Sequence of chain 1.D:
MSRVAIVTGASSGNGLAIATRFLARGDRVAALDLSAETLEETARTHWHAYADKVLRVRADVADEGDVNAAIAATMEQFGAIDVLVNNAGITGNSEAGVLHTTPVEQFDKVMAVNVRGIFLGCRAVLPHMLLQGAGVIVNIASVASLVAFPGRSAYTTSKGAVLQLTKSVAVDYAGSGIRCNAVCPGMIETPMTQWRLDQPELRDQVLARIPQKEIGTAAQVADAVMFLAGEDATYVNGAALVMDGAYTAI

Binding-site contacts:
Ligand atom SAE contacts residue ARG196 of chain 1.D at 4.1 Å.
Ligand atom OAC contacts residue NAD1 of chain 1.K at 3.0 Å (h-bond).
Ligand atom SAH contacts residue TYR155 of chain 1.D at 3.2 Å.
Ligand atom CAJ contacts residue TYR155 of chain 1.D at 4.1 Å (hydrophobic).
Ligand atom OAC contacts residue THR193 of chain 1.D at 4.0 Å.
Ligand atom OAD contacts residue TRP195 of chain 1.D at 4.3 Å.
Ligand atom OAB contacts residue ARG152 of chain 1.D at 3.0 Å (salt-bridge).
Ligand atom CAI contacts residue PHE149 of chain 1.D at 4.1 Å (hydrophobic).
Ligand atom CAF contacts residue ARG152 of chain 1.D at 3.8 Å.
Ligand atom OAB contacts residue TRP195 of chain 1.D at 4.5 Å.
Ligand atom CAK contacts residue PHE149 of chain 1.D at 3.9 Å (hydrophobic).
Ligand atom CAJ contacts residue PHE149 of chain 1.D at 3.6 Å (hydrophobic).
Ligand atom OAB contacts residue ARG196 of chain 1.D at 3.6 Å.
Ligand atom CAF contacts residue THR193 of chain 1.D at 4.2 Å.
Ligand atom CAK contacts residue THR193 of chain 1.D at 3.4 Å.
Ligand atom CAK contacts residue NAD1 of chain 1.K at 4.3 Å.
Ligand atom CAK contacts residue MET187 of chain 1.D at 3.2 Å (hydrophobic).
Ligand atom CAG contacts residue ARG152 of chain 1.D at 4.0 Å.
Ligand atom SAE contacts residue TRP195 of chain 1.D at 3.9 Å.
Ligand atom OAC contacts residue TYR155 of chain 1.D at 3.9 Å.
Ligand atom CAI contacts residue MET192 of chain 1.D at 4.4 Å (hydrophobic).
Ligand atom CAG contacts residue THR91 of chain 1.D at 4.4 Å.
Ligand atom CAI contacts residue TYR155 of chain 1.D at 3.4 Å (hydrophobic).
Ligand atom CAJ contacts residue NAD1 of chain 1.K at 3.8 Å.
Ligand atom OAD contacts residue THR193 of chain 1.D at 3.9 Å.
Ligand atom OAL contacts residue ARG152 of chain 1.D at 3.4 Å (salt-bridge).
Ligand atom OAD contacts residue ARG196 of chain 1.D at 3.2 Å (salt-bridge).
Ligand atom OAL contacts residue MET192 of chain 1.D at 3.5 Å (h-bond).
Ligand atom CAI contacts residue THR193 of chain 1.D at 3.6 Å.
Ligand atom CAF contacts residue THR91 of chain 1.D at 3.5 Å.
Ligand atom CAG contacts residue PHE149 of chain 1.D at 4.1 Å (hydrophobic).
Ligand atom OAC contacts residue PHE149 of chain 1.D at 3.8 Å.
Ligand atom SAE contacts residue ARG152 of chain 1.D at 3.8 Å.
Ligand atom OAL contacts residue TRP195 of chain 1.D at 2.5 Å (h-bond).
Ligand atom SAH contacts residue THR91 of chain 1.D at 4.3 Å.
Ligand atom CAJ contacts residue THR193 of chain 1.D at 3.4 Å.
Ligand atom OAC contacts residue GLY186 of chain 1.D at 3.5 Å (h-bond).
Ligand atom OAL contacts residue THR193 of chain 1.D at 4.0 Å.
Ligand atom SAH contacts residue PHE149 of chain 1.D at 3.4 Å.
Ligand atom CAI contacts residue THR91 of chain 1.D at 4.2 Å.

A small-molecule ligand and the protein it binds are described below.
Small molecule (SMILES): CC(=O)CSCCS(=O)(=O)O